The protein below binds the small molecule below.
Small molecule (SMILES): NNC(=O)c1ccccc1Cl

Binding-site contacts:
Ligand atom C4 contacts residue GLY37 of chain 1.A at 4.1 Å.
Ligand atom N contacts residue ASP35 of chain 1.A at 3.9 Å.
Ligand atom O contacts residue ASP35 of chain 1.A at 4.1 Å.
Ligand atom O contacts residue TYR79 of chain 1.A at 3.7 Å.
Ligand atom C2 contacts residue GLY80 of chain 1.A at 4.1 Å.
Ligand atom CL contacts residue THR222 of chain 1.A at 3.8 Å.
Ligand atom CL contacts residue GLY80 of chain 1.A at 3.4 Å.
Ligand atom N1 contacts residue THR222 of chain 1.A at 4.0 Å.
Ligand atom C2 contacts residue ILE304 of chain 1.A at 3.9 Å (hydrophobic).
Ligand atom O contacts residue SER38 of chain 1.A at 4.3 Å.
Ligand atom C1 contacts residue ILE304 of chain 1.A at 4.3 Å (hydrophobic).
Ligand atom C3 contacts residue GLY80 of chain 1.A at 4.0 Å.
Ligand atom N1 contacts residue GLY37 of chain 1.A at 3.8 Å.
Ligand atom C5 contacts residue PHE194 of chain 1.A at 3.5 Å (hydrophobic).
Ligand atom N1 contacts residue ASP219 of chain 1.A at 2.9 Å (salt-bridge).
Ligand atom C5 contacts residue GLY37 of chain 1.A at 3.7 Å.
Ligand atom C4 contacts residue ASP219 of chain 1.A at 3.8 Å.
Ligand atom C6 contacts residue GLY37 of chain 1.A at 3.4 Å.
Ligand atom C5 contacts residue ASP219 of chain 1.A at 4.3 Å.
Ligand atom C1 contacts residue ILE302 of chain 1.A at 3.9 Å (hydrophobic).
Ligand atom CL contacts residue ASP219 of chain 1.A at 4.5 Å.
Ligand atom O contacts residue GLY37 of chain 1.A at 3.3 Å (h-bond).
Ligand atom N contacts residue THR222 of chain 1.A at 3.7 Å.
Ligand atom C5 contacts residue ILE217 of chain 1.A at 4.0 Å (hydrophobic).
Ligand atom N contacts residue ASP219 of chain 1.A at 2.5 Å (salt-bridge).
Ligand atom C3 contacts residue ASP219 of chain 1.A at 4.2 Å.
Ligand atom CL contacts residue ASP81 of chain 1.A at 4.3 Å.
Ligand atom C contacts residue PHE194 of chain 1.A at 3.3 Å (hydrophobic).
Ligand atom C contacts residue ILE217 of chain 1.A at 3.9 Å (hydrophobic).
Ligand atom C6 contacts residue ASP219 of chain 1.A at 3.5 Å.
Ligand atom N1 contacts residue GLY221 of chain 1.A at 3.9 Å.
Ligand atom N contacts residue GLY37 of chain 1.A at 3.7 Å.
Ligand atom N1 contacts residue ASP35 of chain 1.A at 2.7 Å (salt-bridge).
Ligand atom C3 contacts residue ILE304 of chain 1.A at 4.3 Å (hydrophobic).

Sequence of chain 1.A:
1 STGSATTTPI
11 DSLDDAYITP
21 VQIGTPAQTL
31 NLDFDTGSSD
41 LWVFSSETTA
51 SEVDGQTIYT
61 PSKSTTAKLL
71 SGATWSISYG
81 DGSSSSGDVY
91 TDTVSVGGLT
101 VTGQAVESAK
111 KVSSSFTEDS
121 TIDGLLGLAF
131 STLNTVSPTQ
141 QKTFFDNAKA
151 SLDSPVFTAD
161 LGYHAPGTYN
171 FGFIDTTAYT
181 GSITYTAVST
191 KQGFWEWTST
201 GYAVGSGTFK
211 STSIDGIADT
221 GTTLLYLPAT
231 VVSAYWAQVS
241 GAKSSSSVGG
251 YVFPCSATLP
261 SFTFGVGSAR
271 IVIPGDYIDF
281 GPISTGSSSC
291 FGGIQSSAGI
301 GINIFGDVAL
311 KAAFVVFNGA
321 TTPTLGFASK